A protein and the small-molecule ligand that binds it are described below.
Small molecule (SMILES): CC(C)CCC[C@@H](C)[C@H]1CC[C@H]2[C@@H]3CC=C4C[C@@H](OC(=O)CCC(=O)O)CC[C@]4(C)[C@H]3CC[C@]12C

Sequence of chain 1.G:
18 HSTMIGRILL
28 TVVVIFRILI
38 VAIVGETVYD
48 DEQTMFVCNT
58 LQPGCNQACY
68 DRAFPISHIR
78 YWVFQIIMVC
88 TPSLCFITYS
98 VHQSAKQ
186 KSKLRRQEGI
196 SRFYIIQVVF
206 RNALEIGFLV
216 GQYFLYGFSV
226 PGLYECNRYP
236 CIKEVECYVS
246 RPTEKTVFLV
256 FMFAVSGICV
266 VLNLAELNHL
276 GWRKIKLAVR

Binding-site contacts:
Ligand atom OAG contacts residue SER224 of chain 1.G at 3.9 Å.
Ligand atom CBF contacts residue PHE223 of chain 1.G at 4.1 Å (hydrophobic).
Ligand atom CAB contacts residue ILE263 of chain 1.G at 3.7 Å (hydrophobic).
Ligand atom CAU contacts residue PHE223 of chain 1.G at 3.8 Å (hydrophobic).
Ligand atom OAG contacts residue PHE223 of chain 1.G at 4.3 Å.
Ligand atom CAS contacts residue PHE223 of chain 1.G at 3.7 Å (hydrophobic).
Ligand atom CAB contacts residue VAL266 of chain 1.G at 4.2 Å (hydrophobic).
Ligand atom CAC contacts residue PHE258 of chain 1.G at 4.0 Å (hydrophobic).
Ligand atom CAC contacts residue LMT1 of chain 1.HC at 3.9 Å.
Ligand atom CAR contacts residue PHE223 of chain 1.G at 4.3 Å (hydrophobic).
Ligand atom CAO contacts residue ALA259 of chain 1.G at 4.4 Å (hydrophobic).
Ligand atom CAT contacts residue PHE223 of chain 1.G at 3.8 Å (hydrophobic).